Sequence of chain 1.D:
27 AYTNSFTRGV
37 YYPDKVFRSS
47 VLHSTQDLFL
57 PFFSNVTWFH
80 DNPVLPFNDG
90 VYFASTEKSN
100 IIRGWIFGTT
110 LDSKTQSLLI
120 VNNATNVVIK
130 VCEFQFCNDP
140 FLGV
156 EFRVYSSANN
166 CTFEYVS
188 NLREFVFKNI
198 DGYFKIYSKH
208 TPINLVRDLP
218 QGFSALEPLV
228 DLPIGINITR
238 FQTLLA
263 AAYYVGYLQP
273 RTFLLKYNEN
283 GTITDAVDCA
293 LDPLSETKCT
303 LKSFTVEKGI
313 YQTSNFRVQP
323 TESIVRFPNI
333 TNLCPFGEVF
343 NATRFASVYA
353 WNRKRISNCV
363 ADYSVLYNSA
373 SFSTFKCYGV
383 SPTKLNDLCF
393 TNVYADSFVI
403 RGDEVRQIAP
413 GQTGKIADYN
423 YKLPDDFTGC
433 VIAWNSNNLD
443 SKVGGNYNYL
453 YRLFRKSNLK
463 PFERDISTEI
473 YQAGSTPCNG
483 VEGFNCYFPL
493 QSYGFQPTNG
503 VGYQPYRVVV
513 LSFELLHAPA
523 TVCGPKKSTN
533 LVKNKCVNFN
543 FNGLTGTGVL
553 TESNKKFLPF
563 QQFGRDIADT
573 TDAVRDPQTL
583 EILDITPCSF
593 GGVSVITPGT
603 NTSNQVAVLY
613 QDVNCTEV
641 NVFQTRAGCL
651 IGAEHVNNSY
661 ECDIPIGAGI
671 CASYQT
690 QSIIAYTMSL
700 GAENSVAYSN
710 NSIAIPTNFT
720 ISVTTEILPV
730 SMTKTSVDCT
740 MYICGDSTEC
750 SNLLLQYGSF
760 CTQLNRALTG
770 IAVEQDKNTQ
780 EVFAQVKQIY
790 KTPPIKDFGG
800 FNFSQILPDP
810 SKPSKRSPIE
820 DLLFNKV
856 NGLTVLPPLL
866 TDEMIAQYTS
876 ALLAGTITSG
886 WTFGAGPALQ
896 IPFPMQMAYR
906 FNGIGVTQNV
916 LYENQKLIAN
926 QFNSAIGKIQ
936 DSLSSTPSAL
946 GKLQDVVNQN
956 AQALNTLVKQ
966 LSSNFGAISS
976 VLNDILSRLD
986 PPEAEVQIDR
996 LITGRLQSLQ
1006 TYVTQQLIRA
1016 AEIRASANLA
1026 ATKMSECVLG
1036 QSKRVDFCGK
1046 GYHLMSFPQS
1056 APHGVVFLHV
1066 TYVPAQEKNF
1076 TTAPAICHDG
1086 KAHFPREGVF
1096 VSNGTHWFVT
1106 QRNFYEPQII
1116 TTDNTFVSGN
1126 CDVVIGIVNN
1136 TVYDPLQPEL

Binding-site contacts:
Ligand atom O5 contacts residue PHE1103 of chain 1.D at 3.6 Å.
Ligand atom C1 contacts residue ASN1098 of chain 1.D at 1.5 Å.
Ligand atom C8 contacts residue ASN1098 of chain 1.D at 3.1 Å.
Ligand atom O5 contacts residue ASN1098 of chain 1.D at 2.4 Å (h-bond).
Ligand atom C4 contacts residue ASN1098 of chain 1.D at 4.3 Å.
Ligand atom N2 contacts residue THR1100 of chain 1.D at 4.1 Å.
Ligand atom C8 contacts residue THR1100 of chain 1.D at 4.3 Å.
Ligand atom O7 contacts residue ASN1098 of chain 1.D at 3.6 Å (h-bond).
Ligand atom N2 contacts residue ASN1098 of chain 1.D at 2.9 Å (h-bond).
Ligand atom C1 contacts residue HIS1101 of chain 1.D at 4.4 Å.
Ligand atom C8 contacts residue GLY1099 of chain 1.D at 4.4 Å.
Ligand atom C1 contacts residue PHE1103 of chain 1.D at 4.1 Å (hydrophobic).
Ligand atom C5 contacts residue ASN1098 of chain 1.D at 3.8 Å.
Ligand atom C3 contacts residue ASN1098 of chain 1.D at 3.9 Å.
Ligand atom C7 contacts residue ASN1098 of chain 1.D at 3.4 Å.
Ligand atom C6 contacts residue PHE1103 of chain 1.D at 4.0 Å (hydrophobic).
Ligand atom C2 contacts residue ASN1098 of chain 1.D at 2.5 Å.
Ligand atom C5 contacts residue PHE1103 of chain 1.D at 4.1 Å (hydrophobic).

This small molecule binds to this protein.
Small molecule (SMILES): CC(=O)N[C@H]1[C@H](O[C@H]2[C@H](O)[C@@H](NC(C)=O)CO[C@@H]2CO)O[C@H](CO)[C@@H](O)[C@@H]1O